The small molecule below binds the protein below.
Small molecule (SMILES): OC[C@H]1O[C@@H](O)[C@H](F)[C@@H](O)[C@H]1O

Sequence of chain 2.A:
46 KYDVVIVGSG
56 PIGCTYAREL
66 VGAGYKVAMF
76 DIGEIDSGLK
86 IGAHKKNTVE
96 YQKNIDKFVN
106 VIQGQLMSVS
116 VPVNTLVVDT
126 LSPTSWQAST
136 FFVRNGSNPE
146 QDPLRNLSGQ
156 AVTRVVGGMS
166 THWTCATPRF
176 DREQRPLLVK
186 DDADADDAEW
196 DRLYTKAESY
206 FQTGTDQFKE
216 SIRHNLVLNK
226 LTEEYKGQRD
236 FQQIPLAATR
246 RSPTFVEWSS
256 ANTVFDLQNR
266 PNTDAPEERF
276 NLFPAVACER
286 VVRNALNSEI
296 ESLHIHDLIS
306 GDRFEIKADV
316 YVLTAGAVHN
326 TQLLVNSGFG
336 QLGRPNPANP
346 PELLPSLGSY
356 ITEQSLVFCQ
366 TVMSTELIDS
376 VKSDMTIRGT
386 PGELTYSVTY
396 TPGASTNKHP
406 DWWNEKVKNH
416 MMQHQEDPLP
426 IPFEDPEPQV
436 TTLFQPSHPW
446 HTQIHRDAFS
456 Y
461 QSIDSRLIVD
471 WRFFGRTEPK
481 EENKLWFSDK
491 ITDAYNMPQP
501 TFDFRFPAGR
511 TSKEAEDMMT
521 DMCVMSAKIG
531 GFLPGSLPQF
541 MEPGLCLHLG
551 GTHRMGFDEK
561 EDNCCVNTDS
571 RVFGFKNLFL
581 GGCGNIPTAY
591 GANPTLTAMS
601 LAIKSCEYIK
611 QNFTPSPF

Binding-site contacts:
Ligand atom O6 contacts residue ASP406 of chain 2.A at 4.1 Å.
Ligand atom O1 contacts residue LYS403 of chain 2.A at 3.5 Å (salt-bridge).
Ligand atom O6 contacts residue ALA399 of chain 2.A at 4.2 Å.
Ligand atom C5 contacts residue HIS404 of chain 2.A at 3.8 Å.
Ligand atom C3 contacts residue ASN402 of chain 2.A at 4.2 Å.
Ligand atom O5 contacts residue PRO405 of chain 2.A at 3.5 Å.
Ligand atom C4 contacts residue SER400 of chain 2.A at 4.4 Å.
Ligand atom O1 contacts residue PRO405 of chain 2.A at 3.2 Å (h-bond).
Ligand atom O5 contacts residue ASN402 of chain 2.A at 4.1 Å.
Ligand atom C6 contacts residue GLY398 of chain 2.A at 3.8 Å.
Ligand atom C1 contacts residue LYS403 of chain 2.A at 4.0 Å.
Ligand atom C5 contacts residue ALA399 of chain 2.A at 3.5 Å (hydrophobic).
Ligand atom C6 contacts residue ASP406 of chain 2.A at 4.2 Å.
Ligand atom O5 contacts residue HIS404 of chain 2.A at 3.2 Å (h-bond).
Ligand atom C6 contacts residue ASN402 of chain 2.A at 4.1 Å.
Ligand atom C4 contacts residue ALA399 of chain 2.A at 3.8 Å (hydrophobic).
Ligand atom C3 contacts residue SER400 of chain 2.A at 4.2 Å.
Ligand atom C5 contacts residue ASN402 of chain 2.A at 3.9 Å.
Ligand atom C6 contacts residue ALA399 of chain 2.A at 3.3 Å (hydrophobic).
Ligand atom O1 contacts residue ASN402 of chain 2.A at 4.5 Å.
Ligand atom O6 contacts residue GLY398 of chain 2.A at 3.4 Å.
Ligand atom C6 contacts residue PRO405 of chain 2.A at 4.4 Å (hydrophobic).
Ligand atom C1 contacts residue ASN402 of chain 2.A at 3.6 Å.
Ligand atom O1 contacts residue HIS404 of chain 2.A at 3.2 Å.
Ligand atom C1 contacts residue HIS404 of chain 2.A at 3.7 Å.
Ligand atom C2 contacts residue ASN402 of chain 2.A at 4.3 Å.
Ligand atom C6 contacts residue HIS404 of chain 2.A at 3.8 Å.
Ligand atom C1 contacts residue PRO405 of chain 2.A at 4.0 Å (hydrophobic).